The protein below binds the small molecule below.
Small molecule (SMILES): O=C(O)CCC(=O)C(=O)O

Binding-site contacts:
Ligand atom C4 contacts residue LEU166 of chain 1.A at 3.8 Å (hydrophobic).
Ligand atom O3 contacts residue LEU232 of chain 1.A at 3.7 Å.
Ligand atom O2 contacts residue LEU80 of chain 1.A at 3.9 Å.
Ligand atom O5 contacts residue HIS218 of chain 1.A at 3.0 Å.
Ligand atom O1 contacts residue ASP143 of chain 1.A at 3.1 Å (salt-bridge).
Ligand atom C1 contacts residue 8R01 of chain 1.C at 3.7 Å.
Ligand atom C2 contacts residue GLN138 of chain 1.A at 3.1 Å.
Ligand atom O1 contacts residue 8R01 of chain 1.C at 2.7 Å.
Ligand atom C5 contacts residue ARG230 of chain 1.A at 3.6 Å.
Ligand atom O4 contacts residue LEU131 of chain 1.A at 3.6 Å.
Ligand atom C3 contacts residue GLN138 of chain 1.A at 3.1 Å.
Ligand atom O4 contacts residue GLY220 of chain 1.A at 3.5 Å.
Ligand atom C5 contacts residue THR179 of chain 1.A at 3.5 Å.
Ligand atom O4 contacts residue ARG230 of chain 1.A at 3.0 Å (salt-bridge).
Ligand atom O1 contacts residue FE1 of chain 1.B at 2.0 Å.
Ligand atom C4 contacts residue GLY220 of chain 1.A at 3.7 Å.
Ligand atom C4 contacts residue GLN138 of chain 1.A at 3.9 Å.
Ligand atom O4 contacts residue LEU232 of chain 1.A at 3.6 Å.
Ligand atom O5 contacts residue GLN138 of chain 1.A at 3.6 Å (h-bond).
Ligand atom O3 contacts residue GLY220 of chain 1.A at 3.6 Å.
Ligand atom O2 contacts residue 8R01 of chain 1.C at 3.5 Å.
Ligand atom O3 contacts residue THR179 of chain 1.A at 2.4 Å (h-bond).
Ligand atom O5 contacts residue HIS141 of chain 1.A at 3.2 Å (h-bond).
Ligand atom O2 contacts residue MET129 of chain 1.A at 3.4 Å.
Ligand atom C5 contacts residue GLY220 of chain 1.A at 3.4 Å.
Ligand atom C1 contacts residue HIS141 of chain 1.A at 3.5 Å.
Ligand atom C1 contacts residue GLN138 of chain 1.A at 3.5 Å.
Ligand atom O2 contacts residue FE1 of chain 1.B at 4.0 Å.
Ligand atom C3 contacts residue MET129 of chain 1.A at 4.2 Å (hydrophobic).
Ligand atom O5 contacts residue LEU166 of chain 1.A at 4.1 Å.
Ligand atom C4 contacts residue THR179 of chain 1.A at 3.9 Å.
Ligand atom O3 contacts residue ARG230 of chain 1.A at 2.8 Å (salt-bridge).
Ligand atom O2 contacts residue GLN138 of chain 1.A at 3.1 Å (h-bond).
Ligand atom C2 contacts residue FE1 of chain 1.B at 2.8 Å.
Ligand atom C1 contacts residue FE1 of chain 1.B at 2.7 Å.
Ligand atom O5 contacts residue FE1 of chain 1.B at 2.2 Å.
Ligand atom C5 contacts residue LEU232 of chain 1.A at 3.6 Å (hydrophobic).
Ligand atom O1 contacts residue HIS141 of chain 1.A at 3.0 Å (h-bond).
Ligand atom C2 contacts residue HIS141 of chain 1.A at 3.6 Å.
Ligand atom C3 contacts residue GLY220 of chain 1.A at 4.1 Å.

Sequence of chain 1.A:
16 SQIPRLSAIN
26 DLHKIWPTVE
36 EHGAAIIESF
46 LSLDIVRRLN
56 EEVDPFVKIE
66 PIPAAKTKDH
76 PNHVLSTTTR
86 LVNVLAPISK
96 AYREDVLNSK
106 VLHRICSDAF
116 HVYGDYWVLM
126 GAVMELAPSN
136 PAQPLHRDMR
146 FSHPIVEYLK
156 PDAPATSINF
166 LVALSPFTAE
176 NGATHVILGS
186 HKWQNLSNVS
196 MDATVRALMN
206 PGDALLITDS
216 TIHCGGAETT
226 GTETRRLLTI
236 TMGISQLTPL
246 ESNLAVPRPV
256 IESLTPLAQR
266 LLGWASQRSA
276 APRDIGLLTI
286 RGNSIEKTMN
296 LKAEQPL